Binding-site contacts:
Ligand atom C5' contacts residue VAL74 of chain 1.B at 3.7 Å (hydrophobic).
Ligand atom O3' contacts residue TYR105 of chain 1.B at 2.6 Å (h-bond).
Ligand atom C5A contacts residue ARG123 of chain 1.B at 3.2 Å.
Ligand atom C2' contacts residue TYR105 of chain 1.B at 3.4 Å (hydrophobic).
Ligand atom O5' contacts residue GLU72 of chain 1.B at 2.6 Å (salt-bridge).
Ligand atom N4 contacts residue GLN116 of chain 1.B at 2.9 Å (h-bond).
Ligand atom C5A contacts residue TRP77 of chain 1.B at 3.7 Å (hydrophobic).
Ligand atom C1' contacts residue TYR105 of chain 1.B at 3.7 Å (hydrophobic).
Ligand atom O2 contacts residue GLN116 of chain 1.B at 3.6 Å.
Ligand atom N4 contacts residue ASP152 of chain 1.B at 3.1 Å (salt-bridge).
Ligand atom O5' contacts residue ARG147 of chain 1.B at 3.2 Å (salt-bridge).
Ligand atom C2 contacts residue PHE156 of chain 1.B at 3.4 Å (hydrophobic).
Ligand atom O4' contacts residue LEU101 of chain 1.B at 3.6 Å.
Ligand atom C2 contacts residue PHE115 of chain 1.B at 3.4 Å (hydrophobic).
Ligand atom C4 contacts residue PHE156 of chain 1.B at 3.4 Å (hydrophobic).
Ligand atom O3' contacts residue GLU216 of chain 1.B at 2.6 Å (salt-bridge).
Ligand atom C5' contacts residue ARG213 of chain 1.B at 3.8 Å.
Ligand atom O2 contacts residue PHE115 of chain 1.B at 3.5 Å.
Ligand atom C6 contacts residue TRP77 of chain 1.B at 3.7 Å (hydrophobic).
Ligand atom C2' contacts residue PHE156 of chain 1.B at 3.9 Å (hydrophobic).
Ligand atom O2 contacts residue MET104 of chain 1.B at 3.6 Å.
Ligand atom C5A contacts residue ASP152 of chain 1.B at 3.2 Å.
Ligand atom N3 contacts residue GLN116 of chain 1.B at 3.0 Å (h-bond).
Ligand atom C5A contacts residue GLU72 of chain 1.B at 3.2 Å.
Ligand atom N1 contacts residue PHE156 of chain 1.B at 3.9 Å.
Ligand atom C4 contacts residue GLN116 of chain 1.B at 3.8 Å.
Ligand atom C2 contacts residue GLN116 of chain 1.B at 3.8 Å.
Ligand atom C4' contacts residue LEU101 of chain 1.B at 3.9 Å (hydrophobic).
Ligand atom N3 contacts residue PHE156 of chain 1.B at 3.3 Å.
Ligand atom C3' contacts residue TYR105 of chain 1.B at 3.6 Å (hydrophobic).
Ligand atom O2 contacts residue PHE156 of chain 1.B at 3.7 Å.
Ligand atom O4' contacts residue PHE115 of chain 1.B at 3.9 Å.
Ligand atom O4' contacts residue TRP77 of chain 1.B at 3.6 Å.
Ligand atom N1 contacts residue PHE115 of chain 1.B at 4.0 Å.
Ligand atom C2' contacts residue ILE49 of chain 1.B at 3.6 Å (hydrophobic).
Ligand atom C4' contacts residue GLU216 of chain 1.B at 3.7 Å.
Ligand atom N3 contacts residue PHE115 of chain 1.B at 3.5 Å.
Ligand atom C5' contacts residue GLU72 of chain 1.B at 3.6 Å.
Ligand atom N4 contacts residue PHE156 of chain 1.B at 3.4 Å.
Ligand atom C3' contacts residue GLU216 of chain 1.B at 3.2 Å.

Sequence of chain 1.B:
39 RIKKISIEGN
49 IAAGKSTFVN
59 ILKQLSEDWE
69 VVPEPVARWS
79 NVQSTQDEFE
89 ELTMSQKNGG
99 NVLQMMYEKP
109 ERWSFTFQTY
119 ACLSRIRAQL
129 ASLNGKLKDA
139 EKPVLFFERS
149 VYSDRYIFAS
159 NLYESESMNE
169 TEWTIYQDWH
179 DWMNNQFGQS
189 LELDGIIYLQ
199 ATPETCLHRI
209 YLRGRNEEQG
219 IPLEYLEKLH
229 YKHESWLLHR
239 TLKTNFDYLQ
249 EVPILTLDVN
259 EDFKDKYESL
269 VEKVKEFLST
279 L

The small molecule below binds the protein below.
Small molecule (SMILES): Cc1cn([C@H]2C[C@H](O)[C@@H](CO)O2)c(=O)nc1N